Sequence of chain 2.L:
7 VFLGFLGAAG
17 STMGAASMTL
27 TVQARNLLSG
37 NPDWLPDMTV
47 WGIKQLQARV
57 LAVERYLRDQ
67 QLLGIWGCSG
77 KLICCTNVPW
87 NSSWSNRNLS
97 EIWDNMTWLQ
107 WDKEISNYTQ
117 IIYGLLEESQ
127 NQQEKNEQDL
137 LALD

This small molecule binds to this protein.
Small molecule (SMILES): CC(=O)N[C@@H]1[C@@H](O)[C@H](O)[C@@H](CO)O[C@H]1O

Sequence of chain 2.H:
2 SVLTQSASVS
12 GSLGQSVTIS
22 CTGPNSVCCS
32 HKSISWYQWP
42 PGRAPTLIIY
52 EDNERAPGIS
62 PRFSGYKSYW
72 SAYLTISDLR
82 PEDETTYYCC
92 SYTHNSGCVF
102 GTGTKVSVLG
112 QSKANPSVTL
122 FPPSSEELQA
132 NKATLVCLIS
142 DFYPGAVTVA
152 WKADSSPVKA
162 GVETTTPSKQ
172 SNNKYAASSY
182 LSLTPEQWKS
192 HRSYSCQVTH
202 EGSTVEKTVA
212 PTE

Sequence of chain 2.G:
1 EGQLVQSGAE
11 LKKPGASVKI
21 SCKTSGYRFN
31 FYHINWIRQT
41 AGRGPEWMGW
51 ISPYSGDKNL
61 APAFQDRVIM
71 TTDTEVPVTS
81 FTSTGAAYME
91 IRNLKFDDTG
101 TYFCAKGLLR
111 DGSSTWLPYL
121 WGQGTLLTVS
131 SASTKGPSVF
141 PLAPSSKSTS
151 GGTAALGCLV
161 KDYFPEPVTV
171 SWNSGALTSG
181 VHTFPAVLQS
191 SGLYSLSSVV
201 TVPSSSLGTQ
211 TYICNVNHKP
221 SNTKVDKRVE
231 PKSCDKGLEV

Binding-site contacts:
Ligand atom C3 contacts residue ASN101 of chain 2.L at 3.8 Å.
Ligand atom C6 contacts residue LEU108 of chain 2.G at 3.8 Å (hydrophobic).
Ligand atom C5 contacts residue ASN101 of chain 2.L at 3.7 Å.
Ligand atom C1 contacts residue LEU109 of chain 2.G at 4.2 Å (hydrophobic).
Ligand atom O3 contacts residue GLU97 of chain 2.L at 4.5 Å.
Ligand atom C4 contacts residue ASN101 of chain 2.L at 4.2 Å.
Ligand atom O5 contacts residue LEU108 of chain 2.G at 3.9 Å.
Ligand atom C3 contacts residue GLU97 of chain 2.L at 4.4 Å.
Ligand atom O6 contacts residue LEU108 of chain 2.G at 3.2 Å.
Ligand atom C2 contacts residue ASN101 of chain 2.L at 2.4 Å.
Ligand atom C8 contacts residue GLN106 of chain 2.L at 3.7 Å.
Ligand atom O7 contacts residue ASN101 of chain 2.L at 4.3 Å.
Ligand atom O5 contacts residue LEU109 of chain 2.G at 3.8 Å.
Ligand atom O3 contacts residue ARG93 of chain 2.L at 4.3 Å.
Ligand atom O4 contacts residue GLU97 of chain 2.L at 4.0 Å.
Ligand atom C8 contacts residue ARG93 of chain 2.L at 3.4 Å.
Ligand atom C6 contacts residue TYR119 of chain 2.G at 3.8 Å (hydrophobic).
Ligand atom N2 contacts residue ARG93 of chain 2.L at 4.0 Å.
Ligand atom O4 contacts residue PRO58 of chain 2.H at 4.5 Å.
Ligand atom C8 contacts residue MET102 of chain 2.L at 4.1 Å (hydrophobic).
Ligand atom O4 contacts residue TYR119 of chain 2.G at 4.2 Å.
Ligand atom C1 contacts residue ASN101 of chain 2.L at 1.4 Å.
Ligand atom C7 contacts residue ASN101 of chain 2.L at 3.6 Å.
Ligand atom N2 contacts residue ASN101 of chain 2.L at 2.9 Å (h-bond).
Ligand atom C7 contacts residue ARG93 of chain 2.L at 3.9 Å.
Ligand atom C8 contacts residue ASN101 of chain 2.L at 3.3 Å.
Ligand atom C5 contacts residue LEU109 of chain 2.G at 4.5 Å (hydrophobic).
Ligand atom O6 contacts residue TYR119 of chain 2.G at 3.1 Å.
Ligand atom O5 contacts residue ASN101 of chain 2.L at 2.3 Å (h-bond).